Binding-site contacts:
Ligand atom O1 contacts residue SER194 of chain 1.A at 4.0 Å.
Ligand atom C7 contacts residue PRO198 of chain 1.A at 3.9 Å (hydrophobic).
Ligand atom S contacts residue ZN1 of chain 1.B at 3.0 Å.
Ligand atom O1 contacts residue THR196 of chain 1.A at 2.9 Å (h-bond).
Ligand atom N contacts residue HIS117 of chain 1.A at 3.4 Å (h-bond).
Ligand atom C6 contacts residue PRO199 of chain 1.A at 4.1 Å (hydrophobic).
Ligand atom O2 contacts residue VAL140 of chain 1.A at 3.8 Å.
Ligand atom C8 contacts residue LEU195 of chain 1.A at 3.7 Å (hydrophobic).
Ligand atom C3 contacts residue LEU195 of chain 1.A at 4.0 Å (hydrophobic).
Ligand atom C3 contacts residue HIS92 of chain 1.A at 4.0 Å.
Ligand atom C2 contacts residue LEU195 of chain 1.A at 3.9 Å (hydrophobic).
Ligand atom O2 contacts residue ZN1 of chain 1.B at 3.1 Å.
Ligand atom S contacts residue THR196 of chain 1.A at 3.8 Å.
Ligand atom C7 contacts residue LEU195 of chain 1.A at 3.7 Å (hydrophobic).
Ligand atom N contacts residue HIS92 of chain 1.A at 3.2 Å (h-bond).
Ligand atom O contacts residue LEU195 of chain 1.A at 3.5 Å.
Ligand atom N contacts residue HIS94 of chain 1.A at 3.3 Å (h-bond).
Ligand atom O2 contacts residue HIS92 of chain 1.A at 3.3 Å.
Ligand atom O1 contacts residue TRP206 of chain 1.A at 3.5 Å.
Ligand atom C5 contacts residue PHE128 of chain 1.A at 4.1 Å (hydrophobic).
Ligand atom C3 contacts residue GLN90 of chain 1.A at 4.1 Å.
Ligand atom S contacts residue HIS117 of chain 1.A at 3.9 Å.
Ligand atom S contacts residue HIS92 of chain 1.A at 3.9 Å.
Ligand atom O2 contacts residue VAL119 of chain 1.A at 3.7 Å.
Ligand atom O contacts residue THR196 of chain 1.A at 3.8 Å.
Ligand atom C6 contacts residue PRO198 of chain 1.A at 4.1 Å (hydrophobic).
Ligand atom C4 contacts residue GLN90 of chain 1.A at 3.9 Å.
Ligand atom O2 contacts residue HIS117 of chain 1.A at 3.4 Å (h-bond).
Ligand atom C8 contacts residue THR197 of chain 1.A at 3.4 Å.
Ligand atom N contacts residue ZN1 of chain 1.B at 2.0 Å.
Ligand atom O1 contacts residue LEU195 of chain 1.A at 3.4 Å.
Ligand atom O contacts residue THR197 of chain 1.A at 3.3 Å (h-bond).
Ligand atom N contacts residue THR196 of chain 1.A at 2.8 Å (h-bond).
Ligand atom C7 contacts residue THR197 of chain 1.A at 3.1 Å.
Ligand atom C2 contacts residue HIS92 of chain 1.A at 4.1 Å.
Ligand atom C4 contacts residue PHE128 of chain 1.A at 3.9 Å (hydrophobic).
Ligand atom C3 contacts residue VAL119 of chain 1.A at 3.9 Å (hydrophobic).
Ligand atom O1 contacts residue ZN1 of chain 1.B at 4.1 Å.
Ligand atom C9 contacts residue LEU195 of chain 1.A at 3.9 Å (hydrophobic).
Ligand atom C6 contacts residue LEU195 of chain 1.A at 4.0 Å (hydrophobic).

This protein binds this small molecule.
Small molecule (SMILES): NS(=O)(=O)c1cc2ccccc2o1

Sequence of chain 1.A:
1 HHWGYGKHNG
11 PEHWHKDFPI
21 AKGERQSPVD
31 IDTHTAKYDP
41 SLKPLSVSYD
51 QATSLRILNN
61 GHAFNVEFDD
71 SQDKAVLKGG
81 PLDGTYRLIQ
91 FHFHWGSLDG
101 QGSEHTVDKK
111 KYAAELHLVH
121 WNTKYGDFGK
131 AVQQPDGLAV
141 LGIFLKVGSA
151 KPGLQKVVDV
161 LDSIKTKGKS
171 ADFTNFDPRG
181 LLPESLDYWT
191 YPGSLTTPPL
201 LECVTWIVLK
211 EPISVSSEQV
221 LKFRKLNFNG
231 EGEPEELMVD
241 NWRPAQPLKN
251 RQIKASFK